The small molecule below binds the protein below.
Small molecule (SMILES): C[N+](C)(C)[O-]

Binding-site contacts:
Ligand atom OAE contacts residue ILE46 of chain 1.A at 4.2 Å.
Ligand atom CAB contacts residue SER44 of chain 1.A at 4.3 Å.
Ligand atom CAD contacts residue ALA67 of chain 1.A at 3.9 Å (hydrophobic).
Ligand atom NAC contacts residue GLY45 of chain 1.A at 4.2 Å.
Ligand atom OAE contacts residue SER44 of chain 1.A at 3.8 Å.
Ligand atom CAD contacts residue SER70 of chain 1.A at 4.4 Å.
Ligand atom CAD contacts residue SER68 of chain 1.A at 3.5 Å.
Ligand atom OAE contacts residue GLY45 of chain 1.A at 2.9 Å (h-bond).
Ligand atom CAB contacts residue GLY45 of chain 1.A at 4.4 Å.
Ligand atom CAD contacts residue LYS69 of chain 1.A at 3.8 Å.
Ligand atom NAC contacts residue SER44 of chain 1.A at 4.1 Å.
Ligand atom CAA contacts residue SER44 of chain 1.A at 3.5 Å.

Sequence of chain 1.A:
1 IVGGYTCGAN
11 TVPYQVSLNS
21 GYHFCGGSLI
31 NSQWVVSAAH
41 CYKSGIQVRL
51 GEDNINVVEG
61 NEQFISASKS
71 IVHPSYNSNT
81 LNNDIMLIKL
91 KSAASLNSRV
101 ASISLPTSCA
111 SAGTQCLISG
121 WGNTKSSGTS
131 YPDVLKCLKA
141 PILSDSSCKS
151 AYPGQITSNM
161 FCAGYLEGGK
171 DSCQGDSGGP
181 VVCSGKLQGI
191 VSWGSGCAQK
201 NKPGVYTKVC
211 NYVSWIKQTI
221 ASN